Sequence of chain 1.A:
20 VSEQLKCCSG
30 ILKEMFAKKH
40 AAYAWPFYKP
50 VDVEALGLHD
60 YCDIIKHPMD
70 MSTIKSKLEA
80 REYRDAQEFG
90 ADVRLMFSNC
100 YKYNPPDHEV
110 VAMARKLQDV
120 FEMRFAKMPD

Binding-site contacts:
Ligand atom C59 contacts residue VAL50 of chain 1.A at 4.0 Å (hydrophobic).
Ligand atom C19 contacts residue LEU55 of chain 1.A at 3.7 Å (hydrophobic).
Ligand atom CL2 contacts residue GLU108 of chain 1.A at 3.6 Å.
Ligand atom C04 contacts residue LEU57 of chain 1.A at 4.0 Å (hydrophobic).
Ligand atom C69 contacts residue HIS107 of chain 1.A at 3.8 Å.
Ligand atom O01 contacts residue LEU57 of chain 1.A at 3.6 Å.
Ligand atom C65 contacts residue VAL109 of chain 1.A at 3.4 Å (hydrophobic).
Ligand atom C07 contacts residue HIS107 of chain 1.A at 3.2 Å.
Ligand atom C10 contacts residue GLU108 of chain 1.A at 3.8 Å.
Ligand atom O06 contacts residue HIS107 of chain 1.A at 2.8 Å (h-bond).
Ligand atom N57 contacts residue ASN103 of chain 1.A at 3.1 Å (h-bond).
Ligand atom C60 contacts residue VAL50 of chain 1.A at 3.9 Å (hydrophobic).
Ligand atom O09 contacts residue HIS107 of chain 1.A at 3.0 Å (h-bond).
Ligand atom N61 contacts residue VAL109 of chain 1.A at 4.0 Å.
Ligand atom N58 contacts residue CYS99 of chain 1.A at 3.9 Å.
Ligand atom C60 contacts residue PRO45 of chain 1.A at 3.9 Å (hydrophobic).
Ligand atom C64 contacts residue VAL109 of chain 1.A at 3.7 Å (hydrophobic).
Ligand atom C02 contacts residue LEU57 of chain 1.A at 3.9 Å (hydrophobic).
Ligand atom N58 contacts residue ASN103 of chain 1.A at 3.6 Å (h-bond).
Ligand atom C40 contacts residue TRP44 of chain 1.A at 4.0 Å (hydrophobic).
Ligand atom C77 contacts residue TRP44 of chain 1.A at 3.7 Å (hydrophobic).
Ligand atom C41 contacts residue TRP44 of chain 1.A at 3.4 Å (hydrophobic).
Ligand atom C74 contacts residue PRO45 of chain 1.A at 4.0 Å (hydrophobic).
Ligand atom C20 contacts residue LEU55 of chain 1.A at 3.7 Å (hydrophobic).
Ligand atom C54 contacts residue ASN103 of chain 1.A at 3.4 Å.
Ligand atom C66 contacts residue VAL109 of chain 1.A at 3.9 Å (hydrophobic).
Ligand atom N03 contacts residue ASN103 of chain 1.A at 4.0 Å.
Ligand atom C10 contacts residue HIS107 of chain 1.A at 3.8 Å.
Ligand atom C75 contacts residue PRO45 of chain 1.A at 4.0 Å (hydrophobic).
Ligand atom C70 contacts residue HIS107 of chain 1.A at 3.7 Å.
Ligand atom C66 contacts residue MET112 of chain 1.A at 4.0 Å (hydrophobic).
Ligand atom C52 contacts residue TRP44 of chain 1.A at 3.2 Å (hydrophobic).
Ligand atom C66 contacts residue TRP44 of chain 1.A at 3.8 Å (hydrophobic).
Ligand atom C65 contacts residue PRO45 of chain 1.A at 3.9 Å (hydrophobic).
Ligand atom C08 contacts residue HIS107 of chain 1.A at 3.6 Å.
Ligand atom C11 contacts residue GLU108 of chain 1.A at 3.1 Å.
Ligand atom C60 contacts residue PHE46 of chain 1.A at 3.7 Å (hydrophobic).
Ligand atom CL2 contacts residue MET112 of chain 1.A at 3.4 Å.
Ligand atom C54 contacts residue TYR102 of chain 1.A at 4.0 Å (hydrophobic).
Ligand atom S73 contacts residue PRO45 of chain 1.A at 3.3 Å (h-bond).

This small molecule binds to this protein.
Small molecule (SMILES): Cc1sc2c(c1C)C(c1ccc(Cl)cc1)=N[C@@H](CC(=O)NCCOCCOCCOCCOCCOCCOCCOCCNC(=O)C[C@@H]1N=C(c3ccc(Cl)cc3)c3c(sc(C)c3C)-n3c(C)nnc31)c1nnc(C)n1-2